Binding-site contacts:
Ligand atom C4 contacts residue PHE98 of chain 1.A at 3.5 Å (hydrophobic).
Ligand atom C8 contacts residue ASP279 of chain 1.A at 3.4 Å.
Ligand atom N1 contacts residue SER282 of chain 1.A at 2.7 Å (h-bond).
Ligand atom N contacts residue ASP279 of chain 1.A at 3.7 Å.
Ligand atom C18 contacts residue PHE98 of chain 1.A at 3.6 Å (hydrophobic).
Ligand atom C18 contacts residue PHE461 of chain 1.A at 3.5 Å (hydrophobic).
Ligand atom C2 contacts residue GLN222 of chain 1.A at 3.6 Å.
Ligand atom C9 contacts residue SER282 of chain 1.A at 3.7 Å.
Ligand atom C5 contacts residue GLU194 of chain 1.A at 3.2 Å.
Ligand atom C3 contacts residue ASP279 of chain 1.A at 3.4 Å.
Ligand atom C5 contacts residue PHE98 of chain 1.A at 3.6 Å (hydrophobic).
Ligand atom C9 contacts residue GLU194 of chain 1.A at 3.7 Å.
Ligand atom C14 contacts residue PHE225 of chain 1.A at 3.6 Å (hydrophobic).
Ligand atom C1 contacts residue LEU88 of chain 1.A at 3.5 Å (hydrophobic).
Ligand atom N1 contacts residue LEU191 of chain 1.A at 3.3 Å.
Ligand atom O1 contacts residue PHE225 of chain 1.A at 3.5 Å.
Ligand atom C15 contacts residue PHE98 of chain 1.A at 3.7 Å (hydrophobic).
Ligand atom O2 contacts residue PHE225 of chain 1.A at 3.6 Å.
Ligand atom C12 contacts residue GLN222 of chain 1.A at 3.7 Å.
Ligand atom C6 contacts residue PHE98 of chain 1.A at 3.7 Å (hydrophobic).
Ligand atom C4 contacts residue GLU194 of chain 1.A at 3.4 Å.
Ligand atom C19 contacts residue PHE461 of chain 1.A at 3.5 Å (hydrophobic).
Ligand atom C15 contacts residue LEU191 of chain 1.A at 3.7 Å (hydrophobic).
Ligand atom O contacts residue LEU88 of chain 1.A at 3.3 Å.
Ligand atom O1 contacts residue SER282 of chain 1.A at 3.3 Å.
Ligand atom C15 contacts residue SER282 of chain 1.A at 3.6 Å.
Ligand atom C8 contacts residue GLU194 of chain 1.A at 3.5 Å.
Ligand atom C14 contacts residue GLY190 of chain 1.A at 3.5 Å.
Ligand atom C16 contacts residue ALA283 of chain 1.A at 3.6 Å (hydrophobic).
Ligand atom C20 contacts residue PHE98 of chain 1.A at 3.6 Å (hydrophobic).
Ligand atom C14 contacts residue LEU186 of chain 1.A at 3.7 Å (hydrophobic).
Ligand atom O contacts residue GLN222 of chain 1.A at 3.6 Å.
Ligand atom C13 contacts residue PHE225 of chain 1.A at 3.6 Å (hydrophobic).
Ligand atom O2 contacts residue GLN222 of chain 1.A at 3.4 Å.
Ligand atom C7 contacts residue GLU194 of chain 1.A at 3.6 Å.
Ligand atom C6 contacts residue GLU194 of chain 1.A at 3.5 Å.
Ligand atom C19 contacts residue PHE98 of chain 1.A at 3.5 Å (hydrophobic).
Ligand atom N contacts residue GLU194 of chain 1.A at 2.9 Å (salt-bridge).
Ligand atom C7 contacts residue SER282 of chain 1.A at 3.7 Å.
Ligand atom C14 contacts residue ALA187 of chain 1.A at 3.5 Å (hydrophobic).

A protein and the small-molecule ligand that binds it are described below.
Small molecule (SMILES): COC(=O)C1=CO[C@@H](C)[C@H]2CN3CCc4c([nH]c5ccccc45)[C@@H]3C[C@H]12

Sequence of chain 1.A:
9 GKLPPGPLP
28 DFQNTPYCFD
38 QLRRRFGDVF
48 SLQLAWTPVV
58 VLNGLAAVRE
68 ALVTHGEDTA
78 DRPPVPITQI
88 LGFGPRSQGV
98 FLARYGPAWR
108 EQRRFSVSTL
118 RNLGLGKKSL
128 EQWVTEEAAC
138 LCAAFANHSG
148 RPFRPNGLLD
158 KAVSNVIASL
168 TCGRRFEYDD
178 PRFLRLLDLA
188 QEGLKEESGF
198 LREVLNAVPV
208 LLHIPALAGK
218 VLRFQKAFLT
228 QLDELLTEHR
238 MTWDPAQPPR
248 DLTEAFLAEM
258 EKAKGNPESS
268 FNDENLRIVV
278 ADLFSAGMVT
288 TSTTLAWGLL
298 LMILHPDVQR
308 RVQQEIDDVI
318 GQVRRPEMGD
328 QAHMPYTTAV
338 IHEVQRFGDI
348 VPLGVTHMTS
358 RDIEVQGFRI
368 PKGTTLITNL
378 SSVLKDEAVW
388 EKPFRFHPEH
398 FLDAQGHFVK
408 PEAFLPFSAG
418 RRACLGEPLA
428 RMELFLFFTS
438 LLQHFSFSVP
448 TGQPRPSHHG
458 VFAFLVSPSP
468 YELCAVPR